Sequence of chain 1.I:
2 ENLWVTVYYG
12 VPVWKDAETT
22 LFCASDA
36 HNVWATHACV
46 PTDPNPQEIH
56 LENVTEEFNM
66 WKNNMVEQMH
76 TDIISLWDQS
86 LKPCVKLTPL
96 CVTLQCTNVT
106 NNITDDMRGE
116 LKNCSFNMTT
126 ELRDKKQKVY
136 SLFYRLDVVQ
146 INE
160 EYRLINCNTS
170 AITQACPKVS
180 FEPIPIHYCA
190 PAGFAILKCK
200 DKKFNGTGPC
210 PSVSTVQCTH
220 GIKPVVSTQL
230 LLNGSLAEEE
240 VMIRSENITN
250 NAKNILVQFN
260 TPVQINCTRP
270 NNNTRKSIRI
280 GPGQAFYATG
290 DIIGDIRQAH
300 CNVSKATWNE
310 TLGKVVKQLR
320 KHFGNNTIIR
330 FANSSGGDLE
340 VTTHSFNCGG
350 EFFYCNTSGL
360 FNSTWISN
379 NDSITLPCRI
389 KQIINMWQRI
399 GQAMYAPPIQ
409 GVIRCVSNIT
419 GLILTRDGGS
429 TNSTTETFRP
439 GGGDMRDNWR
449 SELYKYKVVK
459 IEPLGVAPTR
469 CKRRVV

Binding-site contacts:
Ligand atom N2 contacts residue ASN324 of chain 1.I at 3.2 Å (h-bond).
Ligand atom O7 contacts residue ASN324 of chain 1.I at 3.6 Å (h-bond).
Ligand atom C2 contacts residue ASN324 of chain 1.I at 2.6 Å.
Ligand atom C5 contacts residue ASN324 of chain 1.I at 3.5 Å.
Ligand atom C6 contacts residue ASN324 of chain 1.I at 4.4 Å.
Ligand atom O5 contacts residue ASN324 of chain 1.I at 2.1 Å (h-bond).
Ligand atom C8 contacts residue GLY323 of chain 1.I at 4.3 Å.
Ligand atom C1 contacts residue ASN324 of chain 1.I at 1.4 Å.
Ligand atom C7 contacts residue ASN324 of chain 1.I at 3.7 Å.
Ligand atom C8 contacts residue PHE322 of chain 1.I at 4.3 Å (hydrophobic).
Ligand atom C3 contacts residue ASN324 of chain 1.I at 3.9 Å.
Ligand atom C4 contacts residue ASN324 of chain 1.I at 4.2 Å.

A small-molecule ligand and the protein it binds are described below.
Small molecule (SMILES): CC(=O)N[C@@H]1[C@@H](O)[C@H](O)[C@@H](CO)O[C@H]1O